Sequence of chain 3.A:
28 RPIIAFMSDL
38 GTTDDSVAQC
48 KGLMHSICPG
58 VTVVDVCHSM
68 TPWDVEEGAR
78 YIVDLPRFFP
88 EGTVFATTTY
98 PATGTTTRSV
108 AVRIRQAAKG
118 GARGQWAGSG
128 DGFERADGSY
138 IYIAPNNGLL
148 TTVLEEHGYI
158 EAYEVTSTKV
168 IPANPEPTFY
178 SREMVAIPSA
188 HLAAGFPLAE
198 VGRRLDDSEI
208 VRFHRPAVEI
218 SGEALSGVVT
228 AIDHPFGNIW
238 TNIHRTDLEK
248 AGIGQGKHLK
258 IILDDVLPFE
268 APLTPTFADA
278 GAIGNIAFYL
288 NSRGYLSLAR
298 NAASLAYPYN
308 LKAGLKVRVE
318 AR

Binding-site contacts:
Ligand atom C5 contacts residue PHE274 of chain 2.A at 3.5 Å (hydrophobic).
Ligand atom O5' contacts residue SER178 of chain 3.A at 3.2 Å (h-bond).
Ligand atom N6 contacts residue ASN235 of chain 2.A at 2.9 Å (h-bond).
Ligand atom O3' contacts residue ASP36 of chain 3.A at 2.6 Å (salt-bridge).
Ligand atom O2' contacts residue TYR97 of chain 3.A at 3.0 Å (h-bond).
Ligand atom N3 contacts residue PRO98 of chain 3.A at 3.3 Å.
Ligand atom O5' contacts residue THR175 of chain 3.A at 2.7 Å (h-bond).
Ligand atom C3' contacts residue MET1 of chain 3.C at 3.6 Å (hydrophobic).
Ligand atom O4' contacts residue MET1 of chain 3.C at 3.4 Å.
Ligand atom C5' contacts residue SER178 of chain 3.A at 3.5 Å.
Ligand atom C2' contacts residue ASP36 of chain 3.A at 3.3 Å.
Ligand atom C4 contacts residue PHE274 of chain 2.A at 3.5 Å (hydrophobic).
Ligand atom C4 contacts residue TRP70 of chain 3.A at 3.3 Å (hydrophobic).
Ligand atom N1 contacts residue ALA299 of chain 2.A at 2.8 Å (h-bond).
Ligand atom O3' contacts residue TYR97 of chain 3.A at 3.2 Å (h-bond).
Ligand atom N7 contacts residue PHE233 of chain 2.A at 3.5 Å.
Ligand atom C5 contacts residue TRP70 of chain 3.A at 3.5 Å (hydrophobic).
Ligand atom C6 contacts residue PHE274 of chain 2.A at 3.5 Å (hydrophobic).
Ligand atom C2 contacts residue ALA299 of chain 2.A at 3.3 Å (hydrophobic).
Ligand atom O2' contacts residue ASP36 of chain 3.A at 2.6 Å (salt-bridge).
Ligand atom N6 contacts residue PHE274 of chain 2.A at 3.5 Å.
Ligand atom N3 contacts residue PHE274 of chain 2.A at 3.5 Å.
Ligand atom C5' contacts residue MET1 of chain 3.C at 3.5 Å (hydrophobic).
Ligand atom C5' contacts residue THR175 of chain 3.A at 3.3 Å.
Ligand atom N7 contacts residue ASN235 of chain 2.A at 3.0 Å (h-bond).
Ligand atom O4' contacts residue THR100 of chain 3.A at 3.6 Å.
Ligand atom O5' contacts residue THR100 of chain 3.A at 3.4 Å (h-bond).
Ligand atom C3' contacts residue ASP36 of chain 3.A at 3.3 Å.
Ligand atom N3 contacts residue TRP70 of chain 3.A at 3.4 Å (h-bond).
Ligand atom O2' contacts residue THR96 of chain 3.A at 3.5 Å (h-bond).
Ligand atom O5' contacts residue PHE176 of chain 3.A at 3.0 Å.
Ligand atom C8 contacts residue PHE233 of chain 2.A at 3.5 Å (hydrophobic).
Ligand atom N6 contacts residue ARG297 of chain 2.A at 2.8 Å (salt-bridge).
Ligand atom O3' contacts residue SER178 of chain 3.A at 2.8 Å (h-bond).
Ligand atom C8 contacts residue MET1 of chain 3.C at 3.4 Å (hydrophobic).
Ligand atom N1 contacts residue ARG297 of chain 2.A at 3.5 Å (salt-bridge).
Ligand atom N1 contacts residue PHE274 of chain 2.A at 3.4 Å.
Ligand atom O5' contacts residue TYR177 of chain 3.A at 2.9 Å (h-bond).
Ligand atom N7 contacts residue PHE274 of chain 2.A at 3.5 Å.
Ligand atom O2' contacts residue TRP70 of chain 3.A at 3.2 Å (h-bond).

A small-molecule ligand and the protein it binds are described below.
Small molecule (SMILES): Nc1ncnc2c1ncn2[C@@H]1O[C@H](CO)[C@@H](O)[C@H]1O

Sequence of chain 2.A:
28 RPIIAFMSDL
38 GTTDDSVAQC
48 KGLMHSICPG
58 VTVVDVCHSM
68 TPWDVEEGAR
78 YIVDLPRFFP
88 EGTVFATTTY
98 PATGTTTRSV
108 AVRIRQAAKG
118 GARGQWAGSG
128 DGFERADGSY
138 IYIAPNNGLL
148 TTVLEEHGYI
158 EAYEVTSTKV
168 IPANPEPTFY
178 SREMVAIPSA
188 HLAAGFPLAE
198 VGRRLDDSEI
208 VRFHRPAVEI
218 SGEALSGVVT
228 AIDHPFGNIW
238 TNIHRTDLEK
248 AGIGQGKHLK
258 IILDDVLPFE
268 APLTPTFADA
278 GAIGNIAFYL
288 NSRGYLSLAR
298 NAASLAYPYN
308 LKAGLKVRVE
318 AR